A small-molecule ligand and the protein it binds are described below.
Small molecule (SMILES): CC(=O)N[C@H]1[C@H](O[C@H]2[C@H](O)[C@@H](NC(C)=O)CO[C@@H]2CO)O[C@H](CO)[C@@H](O)[C@@H]1O

Binding-site contacts:
Ligand atom C5 contacts residue HIS90 of chain 1.A at 3.6 Å.
Ligand atom C3 contacts residue ASN65 of chain 1.A at 3.8 Å.
Ligand atom C1 contacts residue ASN65 of chain 1.A at 1.4 Å.
Ligand atom C6 contacts residue HIS90 of chain 1.A at 3.6 Å.
Ligand atom C8 contacts residue ASN65 of chain 1.A at 4.3 Å.
Ligand atom O5 contacts residue HIS90 of chain 1.A at 4.0 Å.
Ligand atom C6 contacts residue SER67 of chain 1.A at 4.5 Å.
Ligand atom C8 contacts residue LEU43 of chain 1.A at 4.4 Å (hydrophobic).
Ligand atom O7 contacts residue ARG45 of chain 1.A at 3.9 Å.
Ligand atom O6 contacts residue SER67 of chain 1.A at 3.8 Å.
Ligand atom C8 contacts residue ARG92 of chain 1.A at 3.3 Å.
Ligand atom N2 contacts residue ASN65 of chain 1.A at 2.9 Å (h-bond).
Ligand atom C1 contacts residue HIS90 of chain 1.A at 3.9 Å.
Ligand atom C7 contacts residue ASN65 of chain 1.A at 3.1 Å.
Ligand atom C2 contacts residue ASN65 of chain 1.A at 2.4 Å.
Ligand atom O7 contacts residue LEU43 of chain 1.A at 4.5 Å.
Ligand atom O7 contacts residue HIS90 of chain 1.A at 4.2 Å.
Ligand atom O5 contacts residue ASN65 of chain 1.A at 2.3 Å (h-bond).
Ligand atom C5 contacts residue ASN65 of chain 1.A at 3.5 Å.
Ligand atom O7 contacts residue ASN65 of chain 1.A at 2.8 Å (h-bond).
Ligand atom C8 contacts residue HIS90 of chain 1.A at 4.2 Å.
Ligand atom C4 contacts residue ASN65 of chain 1.A at 4.2 Å.

Sequence of chain 1.A:
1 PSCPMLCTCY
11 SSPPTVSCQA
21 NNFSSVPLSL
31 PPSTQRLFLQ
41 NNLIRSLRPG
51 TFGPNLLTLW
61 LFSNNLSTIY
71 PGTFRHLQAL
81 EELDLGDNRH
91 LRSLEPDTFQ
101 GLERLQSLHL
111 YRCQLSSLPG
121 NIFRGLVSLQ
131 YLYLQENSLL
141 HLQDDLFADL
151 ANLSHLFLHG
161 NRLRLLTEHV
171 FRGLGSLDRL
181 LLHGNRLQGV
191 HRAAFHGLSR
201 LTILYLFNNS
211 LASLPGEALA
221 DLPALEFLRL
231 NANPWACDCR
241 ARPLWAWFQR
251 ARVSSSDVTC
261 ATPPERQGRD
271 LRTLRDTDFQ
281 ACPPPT